Sequence of chain 1.C:
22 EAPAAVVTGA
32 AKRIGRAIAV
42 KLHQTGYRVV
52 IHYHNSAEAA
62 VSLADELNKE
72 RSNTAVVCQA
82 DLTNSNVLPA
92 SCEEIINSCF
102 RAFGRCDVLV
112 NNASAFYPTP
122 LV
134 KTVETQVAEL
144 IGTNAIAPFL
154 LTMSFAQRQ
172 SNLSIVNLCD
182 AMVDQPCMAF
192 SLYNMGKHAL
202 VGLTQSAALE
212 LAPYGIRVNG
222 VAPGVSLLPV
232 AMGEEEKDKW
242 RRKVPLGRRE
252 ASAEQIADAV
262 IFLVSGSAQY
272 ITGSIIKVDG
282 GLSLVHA

Binding-site contacts:
Ligand atom CAQ contacts residue NAP1 of chain 1.M at 3.7 Å.
Ligand atom CAI contacts residue NAP1 of chain 1.M at 3.7 Å.
Ligand atom NAM contacts residue NAP1 of chain 1.M at 3.7 Å.
Ligand atom C5 contacts residue PHE117 of chain 1.C at 3.4 Å (hydrophobic).
Ligand atom N3 contacts residue TYR194 of chain 1.C at 3.3 Å (h-bond).
Ligand atom NAB contacts residue SER115 of chain 1.C at 2.5 Å (h-bond).
Ligand atom NAM contacts residue PHE117 of chain 1.C at 3.6 Å.
Ligand atom C2 contacts residue SER115 of chain 1.C at 3.6 Å.
Ligand atom NAB contacts residue PHE117 of chain 1.C at 3.5 Å.
Ligand atom CAG contacts residue GLY225 of chain 1.C at 3.3 Å.
Ligand atom CAR contacts residue NAP1 of chain 1.M at 3.5 Å.
Ligand atom CAP contacts residue CYS188 of chain 1.C at 2.7 Å (hydrophobic).
Ligand atom CAJ contacts residue PHE117 of chain 1.C at 3.6 Å (hydrophobic).
Ligand atom NAA contacts residue PRO230 of chain 1.C at 3.4 Å.
Ligand atom CAH contacts residue CYS188 of chain 1.C at 3.2 Å (hydrophobic).
Ligand atom CAI contacts residue GLY225 of chain 1.C at 3.2 Å.
Ligand atom N3 contacts residue PHE117 of chain 1.C at 3.5 Å.
Ligand atom C2 contacts residue NAP1 of chain 1.M at 3.2 Å.
Ligand atom NAC contacts residue NAP1 of chain 1.M at 3.1 Å (h-bond).
Ligand atom C6 contacts residue NAP1 of chain 1.M at 3.2 Å.
Ligand atom CAS contacts residue PHE117 of chain 1.C at 3.6 Å (hydrophobic).
Ligand atom OAD contacts residue CYS188 of chain 1.C at 2.7 Å (h-bond).
Ligand atom CAS contacts residue NAP1 of chain 1.M at 3.4 Å.
Ligand atom C2 contacts residue PHE117 of chain 1.C at 3.4 Å (hydrophobic).
Ligand atom CAJ contacts residue CYS188 of chain 1.C at 3.6 Å (hydrophobic).
Ligand atom CAR contacts residue PHE117 of chain 1.C at 3.5 Å (hydrophobic).
Ligand atom CAF contacts residue CYS188 of chain 1.C at 1.7 Å (hydrophobic).
Ligand atom NAC contacts residue ARG34 of chain 1.C at 3.1 Å (salt-bridge).
Ligand atom NAA contacts residue NAP1 of chain 1.M at 3.4 Å (h-bond).
Ligand atom NAB contacts residue NAP1 of chain 1.M at 3.0 Å (h-bond).
Ligand atom NAM contacts residue TYR194 of chain 1.C at 2.6 Å (h-bond).
Ligand atom C4 contacts residue PHE117 of chain 1.C at 3.5 Å (hydrophobic).
Ligand atom N3 contacts residue NAP1 of chain 1.M at 3.0 Å (h-bond).
Ligand atom NAM contacts residue ASP181 of chain 1.C at 3.7 Å.
Ligand atom C5 contacts residue NAP1 of chain 1.M at 3.7 Å.
Ligand atom C6 contacts residue PHE117 of chain 1.C at 3.5 Å (hydrophobic).
Ligand atom CAE contacts residue NAP1 of chain 1.M at 3.3 Å.
Ligand atom C4 contacts residue TYR194 of chain 1.C at 3.3 Å (hydrophobic).
Ligand atom CAJ contacts residue ASP181 of chain 1.C at 3.6 Å.
Ligand atom N1 contacts residue NAP1 of chain 1.M at 2.6 Å (h-bond).

The small molecule below binds the protein below.
Small molecule (SMILES): N#Cc1c(-c2cccc(C=O)c2)[nH]c2nc(N)nc(N)c12